Binding-site contacts:
Ligand atom O5 contacts residue ASN12 of chain 1.M at 2.8 Å (h-bond).
Ligand atom N2 contacts residue ASN12 of chain 1.M at 3.8 Å.
Ligand atom O7 contacts residue ASN12 of chain 1.M at 3.6 Å.
Ligand atom C2 contacts residue ASN12 of chain 1.M at 3.3 Å.
Ligand atom C7 contacts residue ASN12 of chain 1.M at 3.9 Å.
Ligand atom C1 contacts residue ASN12 of chain 1.M at 2.2 Å.
Ligand atom C5 contacts residue ASN12 of chain 1.M at 4.2 Å.

This small molecule binds to this protein.
Small molecule (SMILES): CC(=O)N[C@H]1[C@H](O[C@H]2[C@H](O)[C@@H](NC(C)=O)CO[C@@H]2CO)O[C@H](CO)[C@@H](O)[C@@H]1O

Sequence of chain 1.M:
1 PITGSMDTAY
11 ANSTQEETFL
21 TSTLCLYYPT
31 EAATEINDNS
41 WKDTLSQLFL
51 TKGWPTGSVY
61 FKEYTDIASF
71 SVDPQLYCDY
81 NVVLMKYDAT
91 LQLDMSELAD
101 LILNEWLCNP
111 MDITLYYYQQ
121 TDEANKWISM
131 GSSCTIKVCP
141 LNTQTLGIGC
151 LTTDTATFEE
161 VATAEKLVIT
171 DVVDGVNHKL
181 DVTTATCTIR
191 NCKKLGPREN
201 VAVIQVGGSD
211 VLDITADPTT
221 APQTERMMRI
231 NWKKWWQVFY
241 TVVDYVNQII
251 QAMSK